Binding-site contacts:
Ligand atom O3 contacts residue GLN132 of chain 1.E at 4.2 Å.
Ligand atom N2 contacts residue GLN132 of chain 1.E at 4.0 Å.
Ligand atom C4 contacts residue ASN154 of chain 1.E at 4.3 Å.
Ligand atom O7 contacts residue GLN132 of chain 1.E at 4.0 Å.
Ligand atom C8 contacts residue PHE153 of chain 1.E at 3.7 Å (hydrophobic).
Ligand atom C5 contacts residue ASN154 of chain 1.E at 3.8 Å.
Ligand atom C3 contacts residue ASN154 of chain 1.E at 3.9 Å.
Ligand atom N2 contacts residue LYS165 of chain 1.E at 4.4 Å.
Ligand atom O7 contacts residue ASN154 of chain 1.E at 3.3 Å (h-bond).
Ligand atom C2 contacts residue ASN154 of chain 1.E at 2.5 Å.
Ligand atom C1 contacts residue ASN154 of chain 1.E at 1.5 Å.
Ligand atom C8 contacts residue ASN154 of chain 1.E at 3.8 Å.
Ligand atom C8 contacts residue SER152 of chain 1.E at 3.9 Å.
Ligand atom C7 contacts residue ASN154 of chain 1.E at 3.3 Å.
Ligand atom N2 contacts residue ASN154 of chain 1.E at 3.0 Å (h-bond).
Ligand atom O5 contacts residue ASN154 of chain 1.E at 2.4 Å (h-bond).
Ligand atom C8 contacts residue GLN132 of chain 1.E at 3.4 Å.
Ligand atom C7 contacts residue GLN132 of chain 1.E at 3.6 Å.

This small molecule binds to this protein.
Small molecule (SMILES): CC(=O)N[C@@H]1[C@@H](O)[C@H](O)[C@@H](CO)O[C@H]1O

Sequence of chain 1.E:
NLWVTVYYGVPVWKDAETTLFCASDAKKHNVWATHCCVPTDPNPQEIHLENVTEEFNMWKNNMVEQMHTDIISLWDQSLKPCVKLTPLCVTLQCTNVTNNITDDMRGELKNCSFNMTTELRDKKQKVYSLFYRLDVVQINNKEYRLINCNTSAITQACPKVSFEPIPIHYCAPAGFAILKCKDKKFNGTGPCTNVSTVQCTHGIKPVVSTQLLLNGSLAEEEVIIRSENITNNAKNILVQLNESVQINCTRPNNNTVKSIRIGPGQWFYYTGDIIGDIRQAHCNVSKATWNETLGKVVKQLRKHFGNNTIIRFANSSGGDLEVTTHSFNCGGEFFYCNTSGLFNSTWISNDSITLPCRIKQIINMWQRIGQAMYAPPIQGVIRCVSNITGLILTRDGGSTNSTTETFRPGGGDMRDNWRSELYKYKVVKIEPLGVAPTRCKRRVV